Sequence of chain 1.A:
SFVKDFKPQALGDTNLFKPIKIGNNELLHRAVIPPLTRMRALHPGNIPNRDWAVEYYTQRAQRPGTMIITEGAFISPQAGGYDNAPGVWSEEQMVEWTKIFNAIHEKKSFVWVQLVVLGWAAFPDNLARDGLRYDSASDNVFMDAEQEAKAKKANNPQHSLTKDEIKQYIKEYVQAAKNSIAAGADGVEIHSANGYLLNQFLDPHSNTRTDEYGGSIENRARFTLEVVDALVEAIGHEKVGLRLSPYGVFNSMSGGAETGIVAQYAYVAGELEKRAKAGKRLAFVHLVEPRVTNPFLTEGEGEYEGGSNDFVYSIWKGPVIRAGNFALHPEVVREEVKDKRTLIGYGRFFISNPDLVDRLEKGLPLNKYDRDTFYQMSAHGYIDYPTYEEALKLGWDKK

The protein below binds the small molecule below.
Small molecule (SMILES): C=C(C)c1ccc(C)c(O)c1

Binding-site contacts:
Ligand atom C6 contacts residue THR38 of chain 1.A at 4.1 Å.
Ligand atom C7 contacts residue PHE297 of chain 1.A at 4.3 Å (hydrophobic).
Ligand atom C2 contacts residue TYR197 of chain 1.A at 3.4 Å (hydrophobic).
Ligand atom C8 contacts residue TYR197 of chain 1.A at 4.1 Å (hydrophobic).
Ligand atom C1 contacts residue HIS192 of chain 1.A at 3.7 Å.
Ligand atom C2 contacts residue FMN1 of chain 1.B at 3.3 Å.
Ligand atom C10 contacts residue THR38 of chain 1.A at 3.0 Å.
Ligand atom C6 contacts residue TYR197 of chain 1.A at 3.2 Å (hydrophobic).
Ligand atom C10 contacts residue GLY73 of chain 1.A at 3.9 Å.
Ligand atom C3 contacts residue PHE297 of chain 1.A at 4.2 Å (hydrophobic).
Ligand atom C3 contacts residue TYR197 of chain 1.A at 3.5 Å (hydrophobic).
Ligand atom C9 contacts residue TYR83 of chain 1.A at 3.2 Å (hydrophobic).
Ligand atom C4 contacts residue FMN1 of chain 1.B at 3.6 Å.
Ligand atom O1 contacts residue HIS192 of chain 1.A at 2.8 Å (h-bond).
Ligand atom C4 contacts residue TYR197 of chain 1.A at 3.5 Å (hydrophobic).
Ligand atom C3 contacts residue FMN1 of chain 1.B at 3.3 Å.
Ligand atom C5 contacts residue FMN1 of chain 1.B at 3.5 Å.
Ligand atom C3 contacts residue TYR376 of chain 1.A at 3.5 Å (hydrophobic).
Ligand atom C1 contacts residue TYR197 of chain 1.A at 3.1 Å (hydrophobic).
Ligand atom C5 contacts residue TYR197 of chain 1.A at 3.3 Å (hydrophobic).
Ligand atom O1 contacts residue ASN195 of chain 1.A at 2.7 Å (h-bond).
Ligand atom C7 contacts residue FMN1 of chain 1.B at 3.3 Å.
Ligand atom C7 contacts residue PRO296 of chain 1.A at 3.8 Å (hydrophobic).
Ligand atom C9 contacts residue THR38 of chain 1.A at 3.3 Å.
Ligand atom C10 contacts residue FMN1 of chain 1.B at 3.5 Å.
Ligand atom C2 contacts residue ASN195 of chain 1.A at 4.2 Å.
Ligand atom C4 contacts residue TYR376 of chain 1.A at 3.3 Å (hydrophobic).
Ligand atom O1 contacts residue TYR197 of chain 1.A at 2.9 Å.
Ligand atom C8 contacts residue FMN1 of chain 1.B at 3.8 Å.
Ligand atom C8 contacts residue THR38 of chain 1.A at 2.8 Å.
Ligand atom C10 contacts residue VAL117 of chain 1.A at 4.1 Å (hydrophobic).
Ligand atom C1 contacts residue FMN1 of chain 1.B at 3.4 Å.
Ligand atom C7 contacts residue ASN195 of chain 1.A at 3.6 Å.
Ligand atom C5 contacts residue THR38 of chain 1.A at 3.2 Å.
Ligand atom C1 contacts residue ASN195 of chain 1.A at 3.8 Å.
Ligand atom C6 contacts residue FMN1 of chain 1.B at 3.4 Å.
Ligand atom O1 contacts residue FMN1 of chain 1.B at 3.2 Å.
Ligand atom C4 contacts residue THR38 of chain 1.A at 3.3 Å.
Ligand atom C7 contacts residue PHE251 of chain 1.A at 3.9 Å (hydrophobic).
Ligand atom C6 contacts residue HIS192 of chain 1.A at 3.8 Å.